Binding-site contacts:
Ligand atom C4' contacts residue PO41 of chain 1.I at 3.9 Å.
Ligand atom O3' contacts residue PO41 of chain 1.I at 1.6 Å.
Ligand atom C5' contacts residue ASN76 of chain 1.A at 3.1 Å.
Ligand atom OP1 contacts residue ARG117 of chain 1.A at 2.9 Å (salt-bridge).
Ligand atom O5' contacts residue ASN76 of chain 1.A at 3.7 Å.
Ligand atom C5' contacts residue GLN77 of chain 1.A at 3.8 Å.
Ligand atom OP1 contacts residue MSE78 of chain 1.A at 3.0 Å (h-bond).
Ligand atom C2 contacts residue PHE164 of chain 1.A at 3.9 Å (hydrophobic).
Ligand atom P contacts residue ARG117 of chain 1.A at 3.6 Å.
Ligand atom O2 contacts residue GLY79 of chain 1.A at 3.6 Å.
Ligand atom C4' contacts residue ASP31 of chain 1.A at 3.6 Å.
Ligand atom C2' contacts residue PO41 of chain 1.I at 3.4 Å.
Ligand atom N1 contacts residue PHE164 of chain 1.A at 3.7 Å.
Ligand atom C4' contacts residue GLN77 of chain 1.A at 3.8 Å.
Ligand atom N3 contacts residue PHE164 of chain 1.A at 3.8 Å.
Ligand atom C2' contacts residue PHE164 of chain 1.A at 3.7 Å (hydrophobic).
Ligand atom O3' contacts residue ASN76 of chain 1.A at 3.3 Å (h-bond).
Ligand atom C1' contacts residue ASP31 of chain 1.A at 3.9 Å.
Ligand atom OP1 contacts residue GLN77 of chain 1.A at 3.5 Å (h-bond).
Ligand atom O4' contacts residue ASP31 of chain 1.A at 3.7 Å.
Ligand atom C6 contacts residue PHE164 of chain 1.A at 3.6 Å (hydrophobic).
Ligand atom O3' contacts residue MSE78 of chain 1.A at 3.9 Å.
Ligand atom N4 contacts residue PHE164 of chain 1.A at 3.6 Å.
Ligand atom C1' contacts residue GLY79 of chain 1.A at 3.9 Å.
Ligand atom C3' contacts residue PO41 of chain 1.I at 2.7 Å.
Ligand atom C2 contacts residue GLY79 of chain 1.A at 3.8 Å.
Ligand atom O3' contacts residue GLN77 of chain 1.A at 3.7 Å.
Ligand atom N4 contacts residue PHE43 of chain 1.A at 3.9 Å.
Ligand atom OP1 contacts residue ASN76 of chain 1.A at 3.4 Å.
Ligand atom O3' contacts residue ASP31 of chain 1.A at 3.5 Å.
Ligand atom C3' contacts residue ASN76 of chain 1.A at 3.0 Å.
Ligand atom O4' contacts residue GLY79 of chain 1.A at 3.8 Å.
Ligand atom C5 contacts residue PHE164 of chain 1.A at 3.5 Å (hydrophobic).
Ligand atom N1 contacts residue GLY79 of chain 1.A at 4.0 Å.
Ligand atom C5' contacts residue MSE78 of chain 1.A at 4.0 Å.
Ligand atom C4' contacts residue ASN76 of chain 1.A at 3.1 Å.
Ligand atom O3' contacts residue THR75 of chain 1.A at 3.8 Å.
Ligand atom C4 contacts residue PHE43 of chain 1.A at 4.0 Å (hydrophobic).
Ligand atom OP2 contacts residue ARG117 of chain 1.A at 2.9 Å (salt-bridge).
Ligand atom C4 contacts residue PHE164 of chain 1.A at 3.5 Å (hydrophobic).

Sequence of chain 1.A:
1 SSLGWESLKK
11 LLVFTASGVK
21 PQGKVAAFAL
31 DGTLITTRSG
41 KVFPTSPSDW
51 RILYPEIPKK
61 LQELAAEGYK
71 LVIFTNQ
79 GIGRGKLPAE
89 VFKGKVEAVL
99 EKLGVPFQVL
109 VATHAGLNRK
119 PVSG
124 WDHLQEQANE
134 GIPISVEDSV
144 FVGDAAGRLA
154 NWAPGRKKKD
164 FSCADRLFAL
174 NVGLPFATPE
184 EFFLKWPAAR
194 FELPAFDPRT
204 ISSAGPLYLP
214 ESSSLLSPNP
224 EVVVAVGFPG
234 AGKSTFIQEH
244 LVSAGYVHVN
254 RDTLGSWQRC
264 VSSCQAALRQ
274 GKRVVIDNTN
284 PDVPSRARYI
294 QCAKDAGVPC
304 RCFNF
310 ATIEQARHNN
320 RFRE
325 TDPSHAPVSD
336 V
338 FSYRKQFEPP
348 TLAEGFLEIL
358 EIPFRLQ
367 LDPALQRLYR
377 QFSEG

This protein binds this small molecule.
Small molecule (SMILES): Cc1cn([C@H]2C[C@H](O[P](=O)(O)OC[C@H]3O[C@@H](n4ccc(N)nc4=O)C[C@@H]3O)[C@@H](COP(=O)=O)O2)c(=O)[nH]c1=O